Binding-site contacts:
Ligand atom C7 contacts residue THR146 of chain 35.E at 4.2 Å.
Ligand atom N2 contacts residue ASN44 of chain 35.E at 2.9 Å (h-bond).
Ligand atom C3 contacts residue LEU108 of chain 35.E at 3.5 Å (hydrophobic).
Ligand atom C5 contacts residue ARG110 of chain 35.E at 4.4 Å.
Ligand atom C8 contacts residue ASN44 of chain 35.E at 4.5 Å.
Ligand atom C6 contacts residue ARG110 of chain 35.E at 3.5 Å.
Ligand atom C3 contacts residue ASN44 of chain 35.E at 3.8 Å.
Ligand atom C8 contacts residue VAL62 of chain 35.E at 3.8 Å (hydrophobic).
Ligand atom N2 contacts residue LEU108 of chain 35.E at 2.7 Å (h-bond).
Ligand atom O5 contacts residue ASN44 of chain 35.E at 2.4 Å (h-bond).
Ligand atom C7 contacts residue LEU108 of chain 35.E at 3.6 Å (hydrophobic).
Ligand atom C2 contacts residue ASN44 of chain 35.E at 2.5 Å.
Ligand atom O6 contacts residue GLU55 of chain 40.E at 3.7 Å.
Ligand atom C5 contacts residue ASN44 of chain 35.E at 3.7 Å.
Ligand atom C1 contacts residue ASN44 of chain 35.E at 1.4 Å.
Ligand atom C8 contacts residue LEU108 of chain 35.E at 3.7 Å (hydrophobic).
Ligand atom C8 contacts residue ILE109 of chain 35.E at 3.8 Å (hydrophobic).
Ligand atom C6 contacts residue GLU55 of chain 40.E at 3.5 Å.
Ligand atom O7 contacts residue THR146 of chain 35.E at 3.3 Å.
Ligand atom C1 contacts residue LEU108 of chain 35.E at 3.9 Å (hydrophobic).
Ligand atom C8 contacts residue THR146 of chain 35.E at 4.1 Å.
Ligand atom N2 contacts residue ILE109 of chain 35.E at 4.5 Å.
Ligand atom C2 contacts residue LEU108 of chain 35.E at 3.5 Å (hydrophobic).
Ligand atom C7 contacts residue ASN44 of chain 35.E at 3.4 Å.
Ligand atom O6 contacts residue VAL45 of chain 35.E at 3.9 Å.
Ligand atom O7 contacts residue ASN44 of chain 35.E at 3.7 Å.
Ligand atom O6 contacts residue ARG110 of chain 35.E at 2.9 Å (salt-bridge).
Ligand atom O7 contacts residue LEU108 of chain 35.E at 3.7 Å.
Ligand atom O3 contacts residue LEU108 of chain 35.E at 4.0 Å.
Ligand atom C4 contacts residue ASN44 of chain 35.E at 4.3 Å.

Sequence of chain 40.E:
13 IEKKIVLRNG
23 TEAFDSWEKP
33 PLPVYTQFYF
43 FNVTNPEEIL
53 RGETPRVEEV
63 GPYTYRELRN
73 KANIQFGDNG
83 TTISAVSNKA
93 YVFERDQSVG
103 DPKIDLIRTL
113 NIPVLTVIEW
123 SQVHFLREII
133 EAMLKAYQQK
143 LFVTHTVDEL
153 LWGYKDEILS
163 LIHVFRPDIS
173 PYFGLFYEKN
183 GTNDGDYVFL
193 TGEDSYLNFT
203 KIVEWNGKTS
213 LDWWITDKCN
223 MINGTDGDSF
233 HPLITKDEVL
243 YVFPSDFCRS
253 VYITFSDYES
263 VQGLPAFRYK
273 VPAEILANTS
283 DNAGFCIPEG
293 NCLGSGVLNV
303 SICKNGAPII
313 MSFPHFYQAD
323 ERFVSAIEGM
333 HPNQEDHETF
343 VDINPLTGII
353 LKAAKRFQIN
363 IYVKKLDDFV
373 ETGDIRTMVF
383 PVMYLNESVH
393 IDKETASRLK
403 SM

Sequence of chain 35.E:
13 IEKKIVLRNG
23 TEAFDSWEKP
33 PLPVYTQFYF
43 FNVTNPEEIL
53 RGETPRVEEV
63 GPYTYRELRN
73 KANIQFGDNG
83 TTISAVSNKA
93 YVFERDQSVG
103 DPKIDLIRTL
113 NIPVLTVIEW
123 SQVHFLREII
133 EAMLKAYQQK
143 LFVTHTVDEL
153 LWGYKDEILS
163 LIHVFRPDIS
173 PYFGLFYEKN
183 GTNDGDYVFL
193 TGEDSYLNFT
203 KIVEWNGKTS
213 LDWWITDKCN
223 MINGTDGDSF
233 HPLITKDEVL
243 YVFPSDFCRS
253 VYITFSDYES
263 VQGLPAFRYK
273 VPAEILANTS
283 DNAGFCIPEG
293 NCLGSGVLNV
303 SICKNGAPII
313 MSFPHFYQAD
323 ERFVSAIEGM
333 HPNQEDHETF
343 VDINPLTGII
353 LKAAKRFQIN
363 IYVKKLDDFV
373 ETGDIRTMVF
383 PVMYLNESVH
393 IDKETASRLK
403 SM

The protein below binds the small molecule below.
Small molecule (SMILES): CC(=O)N[C@H]1[C@H](O[C@H]2[C@H](O)[C@@H](NC(C)=O)CO[C@@H]2CO)O[C@H](CO)[C@@H](O[C@@H]2O[C@H](CO)[C@@H](O)[C@H](O[C@H]3O[C@H](CO)[C@@H](O)[C@H](O)[C@@H]3O)[C@@H]2O)[C@@H]1O